This small molecule binds to this protein.
Small molecule (SMILES): CC(=O)N[C@H]1[C@H](O[C@H]2[C@H](O)[C@@H](NC(C)=O)CO[C@@H]2CO)O[C@H](CO)[C@@H](O)[C@@H]1O

Binding-site contacts:
Ligand atom C2 contacts residue ASN1132 of chain 1.C at 2.5 Å.
Ligand atom C8 contacts residue ASN1132 of chain 1.C at 4.2 Å.
Ligand atom N2 contacts residue ASN1132 of chain 1.C at 3.0 Å (h-bond).
Ligand atom C7 contacts residue ASN1132 of chain 1.C at 3.5 Å.
Ligand atom O7 contacts residue ASN1132 of chain 1.C at 3.6 Å (h-bond).
Ligand atom C4 contacts residue ASN1132 of chain 1.C at 4.2 Å.
Ligand atom C5 contacts residue ASN1132 of chain 1.C at 3.7 Å.
Ligand atom C3 contacts residue ASN1132 of chain 1.C at 3.8 Å.
Ligand atom C8 contacts residue ILE1130 of chain 1.C at 4.0 Å (hydrophobic).
Ligand atom O5 contacts residue ASN1132 of chain 1.C at 2.3 Å (h-bond).
Ligand atom C1 contacts residue ASN1132 of chain 1.C at 1.4 Å.

Sequence of chain 1.C:
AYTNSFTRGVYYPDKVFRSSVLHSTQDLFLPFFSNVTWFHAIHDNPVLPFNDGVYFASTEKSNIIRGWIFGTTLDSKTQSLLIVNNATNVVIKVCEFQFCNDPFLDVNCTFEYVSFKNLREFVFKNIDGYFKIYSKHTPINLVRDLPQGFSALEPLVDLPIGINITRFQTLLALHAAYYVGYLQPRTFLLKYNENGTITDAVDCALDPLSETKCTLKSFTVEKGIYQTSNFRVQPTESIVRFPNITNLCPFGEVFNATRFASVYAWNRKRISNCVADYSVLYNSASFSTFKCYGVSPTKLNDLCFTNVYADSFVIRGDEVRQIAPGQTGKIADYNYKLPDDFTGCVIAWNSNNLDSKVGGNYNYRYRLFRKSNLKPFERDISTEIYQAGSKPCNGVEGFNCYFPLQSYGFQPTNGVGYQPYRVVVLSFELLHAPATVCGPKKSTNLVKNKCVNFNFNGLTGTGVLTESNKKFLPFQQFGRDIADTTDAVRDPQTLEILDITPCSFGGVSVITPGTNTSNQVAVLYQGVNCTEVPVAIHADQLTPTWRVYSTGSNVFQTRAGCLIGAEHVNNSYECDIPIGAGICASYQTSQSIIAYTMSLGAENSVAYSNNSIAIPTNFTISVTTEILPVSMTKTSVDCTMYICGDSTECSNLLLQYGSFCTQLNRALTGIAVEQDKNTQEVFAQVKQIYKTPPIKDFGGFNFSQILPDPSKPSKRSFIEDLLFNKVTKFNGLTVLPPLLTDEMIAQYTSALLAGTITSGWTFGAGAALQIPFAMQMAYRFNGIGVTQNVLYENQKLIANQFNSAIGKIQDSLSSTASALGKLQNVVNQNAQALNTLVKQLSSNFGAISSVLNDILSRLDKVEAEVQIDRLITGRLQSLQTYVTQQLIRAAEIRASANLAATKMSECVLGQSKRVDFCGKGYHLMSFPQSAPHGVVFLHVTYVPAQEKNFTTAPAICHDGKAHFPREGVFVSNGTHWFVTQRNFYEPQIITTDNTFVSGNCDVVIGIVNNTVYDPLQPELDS